Sequence of chain 2.A:
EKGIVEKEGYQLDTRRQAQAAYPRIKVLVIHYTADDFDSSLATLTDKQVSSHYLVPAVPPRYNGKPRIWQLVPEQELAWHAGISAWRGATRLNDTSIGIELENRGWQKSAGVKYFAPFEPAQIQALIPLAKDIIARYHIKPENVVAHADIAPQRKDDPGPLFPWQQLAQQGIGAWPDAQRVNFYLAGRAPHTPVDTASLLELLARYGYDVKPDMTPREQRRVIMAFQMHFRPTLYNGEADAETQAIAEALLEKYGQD

Binding-site contacts:
Ligand atom C contacts residue HIS84 of chain 2.A at 3.7 Å.
Ligand atom C4 contacts residue THR37 of chain 2.A at 3.5 Å.
Ligand atom CA contacts residue HIS84 of chain 2.A at 3.7 Å.
Ligand atom OXT contacts residue HIS151 of chain 2.A at 3.2 Å (h-bond).
Ligand atom CA contacts residue TYR36 of chain 2.A at 3.4 Å (hydrophobic).
Ligand atom C7 contacts residue THR37 of chain 2.A at 3.6 Å.
Ligand atom CB contacts residue ASP161 of chain 2.A at 3.5 Å.
Ligand atom N contacts residue HIS151 of chain 2.A at 3.7 Å.
Ligand atom CB contacts residue GLU104 of chain 2.A at 3.1 Å.
Ligand atom C contacts residue ASN97 of chain 2.A at 3.5 Å.
Ligand atom O contacts residue LYS159 of chain 2.A at 2.8 Å (salt-bridge).
Ligand atom OXT contacts residue ARG158 of chain 2.A at 3.1 Å (salt-bridge).
Ligand atom N contacts residue HIS84 of chain 2.A at 2.9 Å (h-bond).
Ligand atom O4 contacts residue THR37 of chain 2.A at 2.7 Å (h-bond).
Ligand atom OE1 contacts residue HIS84 of chain 2.A at 3.6 Å (h-bond).
Ligand atom O7 contacts residue GLU104 of chain 2.A at 3.0 Å (salt-bridge).
Ligand atom N contacts residue GLU104 of chain 2.A at 3.2 Å (salt-bridge).
Ligand atom CB contacts residue TRP83 of chain 2.A at 3.3 Å (hydrophobic).
Ligand atom CB contacts residue VAL53 of chain 2.A at 2.9 Å (hydrophobic).
Ligand atom CB contacts residue HIS84 of chain 2.A at 3.7 Å.
Ligand atom CA contacts residue TRP83 of chain 2.A at 3.5 Å (hydrophobic).
Ligand atom OE1 contacts residue ASN97 of chain 2.A at 2.9 Å (h-bond).
Ligand atom CA contacts residue GLU104 of chain 2.A at 3.4 Å.
Ligand atom CD contacts residue GLY86 of chain 2.A at 3.5 Å.
Ligand atom O contacts residue HIS151 of chain 2.A at 3.4 Å.
Ligand atom OE1 contacts residue GLY86 of chain 2.A at 3.0 Å (h-bond).
Ligand atom CB contacts residue GLY86 of chain 2.A at 3.7 Å.
Ligand atom CB contacts residue TYR36 of chain 2.A at 3.3 Å (hydrophobic).
Ligand atom OXT contacts residue ALA85 of chain 2.A at 3.2 Å (h-bond).
Ligand atom OE1 contacts residue TRP83 of chain 2.A at 3.3 Å.
Ligand atom C3 contacts residue THR37 of chain 2.A at 3.4 Å.
Ligand atom CB contacts residue TRP83 of chain 2.A at 3.4 Å (hydrophobic).
Ligand atom O contacts residue ARG158 of chain 2.A at 3.0 Å (salt-bridge).
Ligand atom OXT contacts residue LYS159 of chain 2.A at 3.7 Å.
Ligand atom C8 contacts residue THR37 of chain 2.A at 3.6 Å.
Ligand atom C contacts residue ARG158 of chain 2.A at 3.6 Å.
Ligand atom O contacts residue ASN97 of chain 2.A at 3.3 Å (h-bond).
Ligand atom O4 contacts residue ALA38 of chain 2.A at 3.6 Å.
Ligand atom OXT contacts residue GLY86 of chain 2.A at 3.4 Å.
Ligand atom CG contacts residue GLY86 of chain 2.A at 3.7 Å.

This protein binds this small molecule.
Small molecule (SMILES): CC(=O)N[C@H]1[C@@H]2OC[C@@H](O2)[C@@H](O)[C@@H]1O[C@H](C)C(=O)N[C@@H](C)C(=O)N[C@H](CCC(=O)N[C@@H](CCCCN)C(=O)O)C(=O)O